Sequence of chain 1.B:
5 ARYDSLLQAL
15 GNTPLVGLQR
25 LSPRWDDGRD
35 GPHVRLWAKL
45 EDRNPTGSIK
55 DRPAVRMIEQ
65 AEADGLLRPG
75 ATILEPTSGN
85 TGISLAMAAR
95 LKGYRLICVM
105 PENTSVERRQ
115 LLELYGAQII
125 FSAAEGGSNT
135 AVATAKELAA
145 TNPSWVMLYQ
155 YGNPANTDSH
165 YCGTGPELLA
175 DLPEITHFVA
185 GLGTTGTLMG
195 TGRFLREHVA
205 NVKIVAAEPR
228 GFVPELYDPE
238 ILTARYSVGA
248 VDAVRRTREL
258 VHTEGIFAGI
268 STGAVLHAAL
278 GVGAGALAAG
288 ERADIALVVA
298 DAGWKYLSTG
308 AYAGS

Binding-site contacts:
Ligand atom CAS contacts residue SER82 of chain 1.B at 3.6 Å.
Ligand atom CAI contacts residue ALA211 of chain 1.B at 3.6 Å (hydrophobic).
Ligand atom CL contacts residue ALA271 of chain 1.B at 3.5 Å.
Ligand atom CAO contacts residue LYS54 of chain 1.B at 3.9 Å.
Ligand atom CAG contacts residue GLN154 of chain 1.B at 3.6 Å.
Ligand atom CAI contacts residue GLY185 of chain 1.B at 3.9 Å.
Ligand atom OAC contacts residue LYS54 of chain 1.B at 3.7 Å.
Ligand atom CAO contacts residue GLN154 of chain 1.B at 3.7 Å.
Ligand atom CAP contacts residue PLP1 of chain 1.G at 3.6 Å.
Ligand atom CAR contacts residue PLP1 of chain 1.G at 3.8 Å.
Ligand atom CAT contacts residue SER82 of chain 1.B at 3.3 Å.
Ligand atom CAO contacts residue THR85 of chain 1.B at 3.4 Å.
Ligand atom CAG contacts residue THR188 of chain 1.B at 3.7 Å.
Ligand atom OAC contacts residue ASN84 of chain 1.B at 3.2 Å (h-bond).
Ligand atom OAB contacts residue PLP1 of chain 1.G at 3.6 Å.
Ligand atom OAA contacts residue THR85 of chain 1.B at 3.4 Å (h-bond).
Ligand atom OAC contacts residue THR81 of chain 1.B at 3.3 Å (h-bond).
Ligand atom CAL contacts residue LYS54 of chain 1.B at 3.5 Å.
Ligand atom CAF contacts residue GLY187 of chain 1.B at 3.8 Å.
Ligand atom OAA contacts residue GLN154 of chain 1.B at 2.8 Å (h-bond).
Ligand atom CAG contacts residue TYR155 of chain 1.B at 3.6 Å (hydrophobic).
Ligand atom CL contacts residue GLU212 of chain 1.B at 3.3 Å.
Ligand atom OAA contacts residue SER82 of chain 1.B at 3.1 Å (h-bond).
Ligand atom CAL contacts residue SER82 of chain 1.B at 3.0 Å.
Ligand atom OAC contacts residue THR85 of chain 1.B at 2.9 Å (h-bond).
Ligand atom NAN contacts residue PLP1 of chain 1.G at 3.5 Å.
Ligand atom CAS contacts residue PLP1 of chain 1.G at 3.6 Å.
Ligand atom CL contacts residue ALA211 of chain 1.B at 3.9 Å.
Ligand atom CAK contacts residue PLP1 of chain 1.G at 3.7 Å.
Ligand atom OAB contacts residue GLY187 of chain 1.B at 3.4 Å.
Ligand atom OAC contacts residue SER82 of chain 1.B at 3.8 Å.
Ligand atom CAT contacts residue LYS54 of chain 1.B at 3.7 Å.
Ligand atom CAL contacts residue PLP1 of chain 1.G at 3.7 Å.
Ligand atom CL contacts residue PRO213 of chain 1.B at 3.6 Å.
Ligand atom CAO contacts residue THR81 of chain 1.B at 3.2 Å.
Ligand atom CAE contacts residue THR188 of chain 1.B at 3.5 Å.
Ligand atom OAA contacts residue THR81 of chain 1.B at 2.4 Å (h-bond).
Ligand atom CAE contacts residue TYR155 of chain 1.B at 3.4 Å (hydrophobic).
Ligand atom NAM contacts residue PLP1 of chain 1.G at 3.6 Å.
Ligand atom CAO contacts residue SER82 of chain 1.B at 3.5 Å.

A protein and the small-molecule ligand that binds it are described below.
Small molecule (SMILES): O=C(Nc1ccc(Cl)cc1)Nc1cccc(C(=O)O)c1